Binding-site contacts:
Ligand atom C contacts residue GLY1 of chain 4.S at 4.0 Å.
Ligand atom C contacts residue ARG32 of chain 4.B at 4.0 Å.
Ligand atom O contacts residue GLN54 of chain 2.B at 3.3 Å (h-bond).
Ligand atom N contacts residue GLN54 of chain 2.B at 3.9 Å.
Ligand atom OXT contacts residue ASP35 of chain 4.B at 4.4 Å.
Ligand atom CA contacts residue GLY1 of chain 4.S at 3.5 Å.
Ligand atom CA contacts residue GLN54 of chain 2.B at 4.1 Å.
Ligand atom OXT contacts residue GLY1 of chain 4.S at 3.8 Å.
Ligand atom CA contacts residue ARG32 of chain 4.B at 4.3 Å.
Ligand atom CA contacts residue ASP56 of chain 2.B at 4.0 Å.
Ligand atom C contacts residue GLN54 of chain 2.B at 4.0 Å.
Ligand atom N contacts residue GLY1 of chain 4.S at 4.1 Å.
Ligand atom OXT contacts residue ASP56 of chain 2.B at 4.2 Å.
Ligand atom OXT contacts residue ARG32 of chain 4.B at 3.2 Å (salt-bridge).
Ligand atom C contacts residue ASP56 of chain 2.B at 4.2 Å.

This small molecule binds to this protein.
Small molecule (SMILES): NCC(=O)O

Sequence of chain 2.B:
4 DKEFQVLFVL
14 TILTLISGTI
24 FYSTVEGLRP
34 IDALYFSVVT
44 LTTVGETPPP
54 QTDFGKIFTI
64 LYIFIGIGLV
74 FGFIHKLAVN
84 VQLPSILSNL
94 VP

Sequence of chain 4.B:
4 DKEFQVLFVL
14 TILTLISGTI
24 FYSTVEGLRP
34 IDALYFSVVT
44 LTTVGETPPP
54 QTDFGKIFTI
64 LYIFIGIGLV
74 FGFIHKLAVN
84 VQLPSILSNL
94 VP